Sequence of chain 52.A:
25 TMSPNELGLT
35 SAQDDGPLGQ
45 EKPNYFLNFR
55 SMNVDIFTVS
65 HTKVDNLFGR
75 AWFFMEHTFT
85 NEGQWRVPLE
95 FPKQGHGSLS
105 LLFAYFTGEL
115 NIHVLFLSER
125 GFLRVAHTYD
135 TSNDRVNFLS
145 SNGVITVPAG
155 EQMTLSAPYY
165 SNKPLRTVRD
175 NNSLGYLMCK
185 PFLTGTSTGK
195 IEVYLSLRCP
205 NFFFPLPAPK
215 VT

A protein and the small-molecule ligand that binds it are described below.
Small molecule (SMILES): Nc1ncnc2c1ncn2[C@@H]1O[C@H](CO)[C@@H](O[P](=O)(O)OC[C@H]2O[C@@H](n3ccc(=O)[nH]c3=O)[C@H](O)[C@@H]2O[P](=O)(O)OC[C@H]2O[C@@H](n3ccc(=O)[nH]c3=O)[C@H](O)[C@@H]2O[P](=O)(O)OC[C@H]2O[C@@H](n3ccc(=O)[nH]c3=O)[C@H](O)[C@@H]2O[P](=O)(O)OC[C@H]2O[C@@H](n3ccc(=O)[nH]c3=O)[C@H](O)[C@@H]2O[P](=O)(O)OC[C@H]2O[C@@H](n3ccc(=O)[nH]c3=O)[C@H](O)[C@@H]2O)[C@H]1O

Sequence of chain 52.B:
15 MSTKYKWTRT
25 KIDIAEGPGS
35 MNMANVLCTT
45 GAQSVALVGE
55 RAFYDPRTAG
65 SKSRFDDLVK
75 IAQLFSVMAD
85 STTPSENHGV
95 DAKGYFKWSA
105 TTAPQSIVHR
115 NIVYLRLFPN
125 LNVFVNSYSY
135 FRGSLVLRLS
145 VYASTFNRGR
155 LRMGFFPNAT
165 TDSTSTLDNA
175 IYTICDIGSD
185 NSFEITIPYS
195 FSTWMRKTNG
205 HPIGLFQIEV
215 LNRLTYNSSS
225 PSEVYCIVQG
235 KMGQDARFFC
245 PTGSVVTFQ

Binding-site contacts:
Ligand atom C1' contacts residue TRP21 of chain 55.B at 3.9 Å (hydrophobic).
Ligand atom OP1 contacts residue MET15 of chain 55.B at 3.1 Å.
Ligand atom C4' contacts residue TYR19 of chain 54.B at 3.8 Å (hydrophobic).
Ligand atom OP2 contacts residue ARG202 of chain 52.A at 3.6 Å.
Ligand atom O2' contacts residue TYR19 of chain 54.B at 3.7 Å.
Ligand atom O3' contacts residue TYR19 of chain 54.B at 3.0 Å (h-bond).
Ligand atom O2' contacts residue THR44 of chain 52.B at 3.9 Å.
Ligand atom O2' contacts residue ARG55 of chain 52.B at 3.1 Å (salt-bridge).
Ligand atom C2' contacts residue ARG55 of chain 52.B at 3.4 Å.
Ligand atom OP2 contacts residue ARG55 of chain 52.B at 2.9 Å (salt-bridge).
Ligand atom C6 contacts residue TYR58 of chain 52.B at 3.8 Å (hydrophobic).
Ligand atom O2' contacts residue LEU41 of chain 52.B at 3.8 Å.
Ligand atom C2 contacts residue TYR58 of chain 52.B at 3.8 Å (hydrophobic).
Ligand atom O2 contacts residue TYR58 of chain 52.B at 3.6 Å.
Ligand atom N1 contacts residue TYR58 of chain 52.B at 3.5 Å.
Ligand atom C2 contacts residue ALA56 of chain 52.B at 3.8 Å (hydrophobic).
Ligand atom O2 contacts residue TRP21 of chain 55.B at 2.9 Å.
Ligand atom O2' contacts residue CYS203 of chain 52.A at 3.3 Å (h-bond).
Ligand atom N1 contacts residue ALA56 of chain 52.B at 3.2 Å (h-bond).
Ligand atom C1' contacts residue ARG68 of chain 52.B at 3.8 Å.
Ligand atom C2' contacts residue THR17 of chain 55.B at 3.7 Å.
Ligand atom N3 contacts residue TRP21 of chain 55.B at 3.2 Å.
Ligand atom N1 contacts residue ARG68 of chain 52.B at 3.9 Å.
Ligand atom O4 contacts residue TRP21 of chain 55.B at 3.4 Å.
Ligand atom OP1 contacts residue TYR19 of chain 54.B at 3.6 Å (h-bond).
Ligand atom P contacts residue THR17 of chain 55.B at 3.9 Å.
Ligand atom N3 contacts residue ARG55 of chain 52.B at 3.2 Å (salt-bridge).
Ligand atom N1 contacts residue TRP21 of chain 55.B at 3.8 Å.
Ligand atom O3' contacts residue CYS203 of chain 52.A at 4.0 Å.
Ligand atom C4 contacts residue TRP21 of chain 55.B at 3.7 Å (hydrophobic).
Ligand atom O2' contacts residue THR17 of chain 55.B at 2.8 Å.
Ligand atom C5' contacts residue ARG202 of chain 52.A at 3.9 Å.
Ligand atom C2 contacts residue TRP21 of chain 55.B at 3.2 Å (hydrophobic).
Ligand atom O4' contacts residue ARG68 of chain 52.B at 3.0 Å (salt-bridge).
Ligand atom O4' contacts residue ARG202 of chain 52.A at 3.9 Å.
Ligand atom C2 contacts residue ARG55 of chain 52.B at 3.1 Å.
Ligand atom N6 contacts residue TYR58 of chain 52.B at 3.5 Å (h-bond).
Ligand atom O2' contacts residue ARG55 of chain 52.B at 3.8 Å.
Ligand atom OP2 contacts residue THR17 of chain 55.B at 3.5 Å.
Ligand atom OP1 contacts residue THR17 of chain 55.B at 3.7 Å.

Sequence of chain 54.B:
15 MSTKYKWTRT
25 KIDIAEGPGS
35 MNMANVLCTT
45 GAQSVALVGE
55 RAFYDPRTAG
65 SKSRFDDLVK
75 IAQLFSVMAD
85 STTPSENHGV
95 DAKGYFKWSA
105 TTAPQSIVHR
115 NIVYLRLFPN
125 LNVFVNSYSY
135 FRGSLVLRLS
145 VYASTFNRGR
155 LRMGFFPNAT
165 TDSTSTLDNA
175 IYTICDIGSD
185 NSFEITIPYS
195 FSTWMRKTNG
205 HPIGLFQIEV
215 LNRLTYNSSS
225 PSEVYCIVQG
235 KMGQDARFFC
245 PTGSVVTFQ

Sequence of chain 55.B:
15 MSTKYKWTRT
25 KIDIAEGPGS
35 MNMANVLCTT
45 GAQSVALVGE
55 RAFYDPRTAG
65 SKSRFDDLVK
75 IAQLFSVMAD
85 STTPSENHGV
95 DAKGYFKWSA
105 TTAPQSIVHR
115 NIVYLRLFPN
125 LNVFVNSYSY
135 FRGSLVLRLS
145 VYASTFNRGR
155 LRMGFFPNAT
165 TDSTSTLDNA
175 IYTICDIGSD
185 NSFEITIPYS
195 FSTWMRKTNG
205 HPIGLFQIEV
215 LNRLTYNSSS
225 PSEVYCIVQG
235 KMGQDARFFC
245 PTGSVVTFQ